Sequence of chain 1.B:
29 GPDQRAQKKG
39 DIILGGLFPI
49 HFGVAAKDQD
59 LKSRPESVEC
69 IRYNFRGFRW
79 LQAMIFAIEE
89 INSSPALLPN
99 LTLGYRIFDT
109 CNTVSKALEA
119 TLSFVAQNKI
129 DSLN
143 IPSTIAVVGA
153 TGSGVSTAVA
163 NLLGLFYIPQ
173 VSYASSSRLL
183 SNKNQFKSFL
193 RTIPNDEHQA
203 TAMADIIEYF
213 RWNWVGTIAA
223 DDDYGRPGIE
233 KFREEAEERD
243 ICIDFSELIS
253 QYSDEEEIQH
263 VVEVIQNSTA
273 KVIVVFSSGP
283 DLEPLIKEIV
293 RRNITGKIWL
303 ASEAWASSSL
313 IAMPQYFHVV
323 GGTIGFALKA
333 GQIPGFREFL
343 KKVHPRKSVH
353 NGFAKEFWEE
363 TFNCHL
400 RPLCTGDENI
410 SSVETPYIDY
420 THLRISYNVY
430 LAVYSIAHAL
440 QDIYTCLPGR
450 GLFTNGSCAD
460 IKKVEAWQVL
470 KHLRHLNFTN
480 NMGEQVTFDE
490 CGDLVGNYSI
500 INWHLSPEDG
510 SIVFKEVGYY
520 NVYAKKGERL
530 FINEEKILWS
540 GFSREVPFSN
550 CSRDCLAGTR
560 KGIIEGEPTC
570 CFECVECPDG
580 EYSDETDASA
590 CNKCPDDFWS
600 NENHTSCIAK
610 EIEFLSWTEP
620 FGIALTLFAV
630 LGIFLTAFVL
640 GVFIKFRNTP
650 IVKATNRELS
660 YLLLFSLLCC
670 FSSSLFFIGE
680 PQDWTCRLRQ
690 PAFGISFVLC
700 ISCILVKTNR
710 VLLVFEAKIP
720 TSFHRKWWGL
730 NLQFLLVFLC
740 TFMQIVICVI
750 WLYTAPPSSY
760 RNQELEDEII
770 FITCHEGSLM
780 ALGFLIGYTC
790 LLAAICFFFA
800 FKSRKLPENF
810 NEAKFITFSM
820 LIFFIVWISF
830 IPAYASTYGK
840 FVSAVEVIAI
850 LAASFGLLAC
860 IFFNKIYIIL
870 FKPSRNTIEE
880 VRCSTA

Binding-site contacts:
Ligand atom O6 contacts residue ARG213 of chain 1.B at 4.0 Å.
Ligand atom C8 contacts residue ASP553 of chain 1.B at 4.4 Å.
Ligand atom O6 contacts residue ASP242 of chain 1.B at 4.5 Å.
Ligand atom O3 contacts residue ASP553 of chain 1.B at 4.3 Å.
Ligand atom O6 contacts residue ASN215 of chain 1.B at 2.9 Å (h-bond).
Ligand atom O5 contacts residue ASN215 of chain 1.B at 3.3 Å (h-bond).
Ligand atom N2 contacts residue ASP553 of chain 1.B at 4.0 Å.
Ligand atom C1 contacts residue ARG213 of chain 1.B at 3.9 Å.
Ligand atom C1 contacts residue ASN215 of chain 1.B at 4.2 Å.
Ligand atom C7 contacts residue PHE547 of chain 1.B at 3.9 Å (hydrophobic).
Ligand atom O4 contacts residue ARG213 of chain 1.B at 4.2 Å.
Ligand atom O7 contacts residue ASP553 of chain 1.B at 2.8 Å (salt-bridge).
Ligand atom C3 contacts residue ASN549 of chain 1.B at 3.8 Å.
Ligand atom C6 contacts residue ASN215 of chain 1.B at 3.7 Å.
Ligand atom C5 contacts residue ASN215 of chain 1.B at 4.1 Å.
Ligand atom C8 contacts residue PHE547 of chain 1.B at 3.5 Å (hydrophobic).
Ligand atom O7 contacts residue PHE547 of chain 1.B at 3.7 Å.
Ligand atom C8 contacts residue ASN549 of chain 1.B at 4.3 Å.
Ligand atom O5 contacts residue ASN549 of chain 1.B at 2.4 Å (h-bond).
Ligand atom C7 contacts residue ASP553 of chain 1.B at 3.6 Å.
Ligand atom C3 contacts residue ARG213 of chain 1.B at 4.1 Å.
Ligand atom C2 contacts residue ASP553 of chain 1.B at 3.8 Å.
Ligand atom C5 contacts residue ASN549 of chain 1.B at 3.7 Å.
Ligand atom N2 contacts residue ARG213 of chain 1.B at 4.2 Å.
Ligand atom O7 contacts residue ASN549 of chain 1.B at 3.0 Å (h-bond).
Ligand atom C7 contacts residue ASN549 of chain 1.B at 3.1 Å.
Ligand atom O5 contacts residue ARG213 of chain 1.B at 4.5 Å.
Ligand atom C2 contacts residue ARG213 of chain 1.B at 4.3 Å.
Ligand atom C2 contacts residue ASN549 of chain 1.B at 2.5 Å.
Ligand atom C1 contacts residue ASN549 of chain 1.B at 1.4 Å.
Ligand atom N2 contacts residue ASN549 of chain 1.B at 2.9 Å (h-bond).
Ligand atom C4 contacts residue ASN549 of chain 1.B at 4.2 Å.

This protein binds this small molecule.
Small molecule (SMILES): CC(=O)N[C@H]1[C@H](O[C@H]2[C@H](O)[C@@H](NC(C)=O)CO[C@@H]2CO)O[C@H](CO)[C@@H](O)[C@@H]1O